A protein and the small-molecule ligand that binds it are described below.
Small molecule (SMILES): O=P(O)(O)OC[C@H]1O[C@@H](n2ccnc2)[C@H](O)[C@@H]1O

Binding-site contacts:
Ligand atom O2' contacts residue THR252 of chain 2.A at 3.5 Å (h-bond).
Ligand atom O5' contacts residue TYR218 of chain 2.A at 3.6 Å.
Ligand atom C4 contacts residue TYR381 of chain 2.A at 3.3 Å (hydrophobic).
Ligand atom P contacts residue SER274 of chain 2.A at 3.5 Å.
Ligand atom N3 contacts residue ARG318 of chain 2.A at 3.7 Å.
Ligand atom O7 contacts residue HIS254 of chain 2.A at 3.5 Å (h-bond).
Ligand atom P contacts residue HIS254 of chain 2.A at 3.7 Å.
Ligand atom O2' contacts residue TYR381 of chain 2.A at 3.5 Å.
Ligand atom O6 contacts residue HIS254 of chain 2.A at 2.9 Å (h-bond).
Ligand atom O7 contacts residue SER274 of chain 2.A at 3.8 Å.
Ligand atom C2 contacts residue ARG318 of chain 2.A at 3.4 Å.
Ligand atom O8 contacts residue ARG275 of chain 2.A at 3.1 Å (salt-bridge).
Ligand atom N3 contacts residue ASP315 of chain 2.A at 3.0 Å (salt-bridge).
Ligand atom O3' contacts residue LEU191 of chain 2.A at 3.7 Å.
Ligand atom C4 contacts residue LEU383 of chain 2.A at 3.7 Å (hydrophobic).
Ligand atom N3 contacts residue GLY355 of chain 2.A at 3.3 Å (h-bond).
Ligand atom C5' contacts residue TYR218 of chain 2.A at 3.5 Å (hydrophobic).
Ligand atom C4 contacts residue GLY355 of chain 2.A at 3.3 Å.
Ligand atom P contacts residue ARG275 of chain 2.A at 3.8 Å.
Ligand atom C2 contacts residue ASP315 of chain 2.A at 3.8 Å.
Ligand atom O7 contacts residue ARG275 of chain 2.A at 3.7 Å.
Ligand atom C5 contacts residue GLU354 of chain 2.A at 3.5 Å.
Ligand atom O2' contacts residue MET189 of chain 2.A at 3.2 Å (h-bond).
Ligand atom O8 contacts residue SER274 of chain 2.A at 3.6 Å.
Ligand atom O7 contacts residue GLY276 of chain 2.A at 3.0 Å (h-bond).
Ligand atom O3' contacts residue MET189 of chain 2.A at 3.3 Å (h-bond).
Ligand atom P contacts residue ARG318 of chain 2.A at 3.8 Å.
Ligand atom N1 contacts residue GLU354 of chain 2.A at 3.2 Å (salt-bridge).
Ligand atom N3 contacts residue GLU354 of chain 2.A at 3.4 Å (salt-bridge).
Ligand atom C4 contacts residue GLU354 of chain 2.A at 3.6 Å.
Ligand atom C4 contacts residue THR382 of chain 2.A at 3.9 Å.
Ligand atom P contacts residue TYR218 of chain 2.A at 3.5 Å.
Ligand atom O7 contacts residue TYR218 of chain 2.A at 2.6 Å (h-bond).
Ligand atom O8 contacts residue ARG318 of chain 2.A at 3.0 Å (salt-bridge).
Ligand atom C2' contacts residue GLU354 of chain 2.A at 3.3 Å.
Ligand atom O2' contacts residue GLU354 of chain 2.A at 3.0 Å (salt-bridge).
Ligand atom O6 contacts residue ARG318 of chain 2.A at 3.1 Å (salt-bridge).
Ligand atom O3' contacts residue ASN160 of chain 2.A at 3.2 Å (h-bond).
Ligand atom O6 contacts residue SER274 of chain 2.A at 2.7 Å (h-bond).
Ligand atom C2 contacts residue GLU354 of chain 2.A at 3.1 Å.

Sequence of chain 2.A:
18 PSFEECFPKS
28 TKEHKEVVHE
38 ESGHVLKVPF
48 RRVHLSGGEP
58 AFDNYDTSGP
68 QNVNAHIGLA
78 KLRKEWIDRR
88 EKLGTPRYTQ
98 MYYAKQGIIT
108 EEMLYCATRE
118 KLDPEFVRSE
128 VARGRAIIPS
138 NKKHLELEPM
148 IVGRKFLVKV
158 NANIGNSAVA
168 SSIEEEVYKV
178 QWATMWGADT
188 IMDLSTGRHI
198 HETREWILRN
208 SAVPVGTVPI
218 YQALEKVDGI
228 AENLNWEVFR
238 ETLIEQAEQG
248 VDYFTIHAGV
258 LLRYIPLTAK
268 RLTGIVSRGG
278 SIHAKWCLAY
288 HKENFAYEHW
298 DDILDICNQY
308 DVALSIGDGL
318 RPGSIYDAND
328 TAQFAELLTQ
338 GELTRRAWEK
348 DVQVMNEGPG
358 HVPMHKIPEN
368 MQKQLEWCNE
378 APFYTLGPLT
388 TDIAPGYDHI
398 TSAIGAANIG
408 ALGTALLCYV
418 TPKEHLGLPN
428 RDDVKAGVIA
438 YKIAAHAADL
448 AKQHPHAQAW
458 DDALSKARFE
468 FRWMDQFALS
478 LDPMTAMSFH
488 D